This small molecule binds to this protein.
Small molecule (SMILES): Nc1nc2c(ncn2[C@@H]2O[C@H](CO[P](=O)(O)O[P](=O)(O)OP(=O)(O)O)C[C@H]2O)c(=O)[nH]1

Binding-site contacts:
Ligand atom N1 contacts residue SER687 of chain 1.D at 3.3 Å (h-bond).
Ligand atom PB contacts residue LYS476 of chain 1.D at 3.8 Å.
Ligand atom O2' contacts residue PHE478 of chain 1.D at 3.6 Å (h-bond).
Ligand atom N3 contacts residue ASN692 of chain 1.D at 3.9 Å.
Ligand atom C6 contacts residue PHE478 of chain 1.D at 3.9 Å (hydrophobic).
Ligand atom C2 contacts residue PHE478 of chain 1.D at 3.6 Å (hydrophobic).
Ligand atom C4 contacts residue ASN692 of chain 1.D at 3.7 Å.
Ligand atom O3A contacts residue ARG459 of chain 1.D at 3.6 Å (salt-bridge).
Ligand atom O2' contacts residue HIS686 of chain 1.D at 3.9 Å.
Ligand atom O2A contacts residue GLY482 of chain 1.D at 4.0 Å.
Ligand atom O6 contacts residue GLU653 of chain 1.D at 2.5 Å (salt-bridge).
Ligand atom N1 contacts residue PHE478 of chain 1.D at 3.9 Å.
Ligand atom C2 contacts residue SER687 of chain 1.D at 3.1 Å.
Ligand atom N7 contacts residue PHE478 of chain 1.D at 4.1 Å.
Ligand atom O1G contacts residue SER484 of chain 1.D at 3.8 Å.
Ligand atom O6 contacts residue PRO693 of chain 1.D at 3.2 Å.
Ligand atom N2 contacts residue ASN692 of chain 1.D at 3.8 Å.
Ligand atom C5 contacts residue ASN692 of chain 1.D at 3.5 Å.
Ligand atom N1 contacts residue ASN692 of chain 1.D at 3.7 Å.
Ligand atom N9 contacts residue PHE478 of chain 1.D at 3.9 Å.
Ligand atom C3' contacts residue ASP609 of chain 1.D at 4.0 Å.
Ligand atom C5 contacts residue PHE478 of chain 1.D at 3.6 Å (hydrophobic).
Ligand atom C3' contacts residue MG1 of chain 1.U at 3.8 Å.
Ligand atom O1A contacts residue LYS483 of chain 1.D at 4.0 Å.
Ligand atom N2 contacts residue HIS686 of chain 1.D at 3.7 Å.
Ligand atom O3A contacts residue LYS476 of chain 1.D at 3.9 Å.
Ligand atom C2 contacts residue ASN692 of chain 1.D at 3.6 Å.
Ligand atom O2B contacts residue LYS476 of chain 1.D at 2.6 Å (salt-bridge).
Ligand atom N7 contacts residue ASN692 of chain 1.D at 4.0 Å.
Ligand atom O2' contacts residue MG1 of chain 1.U at 3.5 Å.
Ligand atom N2 contacts residue SER687 of chain 1.D at 2.1 Å (h-bond).
Ligand atom N3 contacts residue PHE478 of chain 1.D at 3.4 Å.
Ligand atom O2G contacts residue LYS483 of chain 1.D at 4.1 Å.
Ligand atom PA contacts residue LYS476 of chain 1.D at 3.6 Å.
Ligand atom C6 contacts residue PRO693 of chain 1.D at 3.8 Å (hydrophobic).
Ligand atom C6 contacts residue ASN692 of chain 1.D at 3.5 Å.
Ligand atom C4 contacts residue PHE478 of chain 1.D at 3.3 Å (hydrophobic).
Ligand atom C6 contacts residue GLU653 of chain 1.D at 3.7 Å.
Ligand atom O2A contacts residue LYS476 of chain 1.D at 2.4 Å (salt-bridge).
Ligand atom O2G contacts residue SER484 of chain 1.D at 3.5 Å (h-bond).

Sequence of chain 1.D:
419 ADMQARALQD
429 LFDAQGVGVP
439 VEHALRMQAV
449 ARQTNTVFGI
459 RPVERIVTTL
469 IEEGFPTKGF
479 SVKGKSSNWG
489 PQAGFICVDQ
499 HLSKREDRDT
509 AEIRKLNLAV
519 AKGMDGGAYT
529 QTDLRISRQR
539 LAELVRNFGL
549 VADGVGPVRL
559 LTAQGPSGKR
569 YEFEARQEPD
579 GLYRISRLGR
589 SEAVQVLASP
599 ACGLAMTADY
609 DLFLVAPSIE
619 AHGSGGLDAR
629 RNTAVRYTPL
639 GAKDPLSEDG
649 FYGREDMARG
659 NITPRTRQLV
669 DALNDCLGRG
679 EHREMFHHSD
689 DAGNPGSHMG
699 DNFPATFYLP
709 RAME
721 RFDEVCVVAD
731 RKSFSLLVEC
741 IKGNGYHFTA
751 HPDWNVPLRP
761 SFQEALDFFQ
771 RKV